The protein below binds the small molecule below.
Small molecule (SMILES): CC(=O)N[C@H]1[C@H](O[C@H]2[C@H](O)[C@@H](NC(C)=O)CO[C@@H]2CO[C@@H]2O[C@@H](C)[C@@H](O)[C@@H](O)[C@@H]2O)O[C@H](CO)[C@@H](O)[C@@H]1O

Sequence of chain 1.H:
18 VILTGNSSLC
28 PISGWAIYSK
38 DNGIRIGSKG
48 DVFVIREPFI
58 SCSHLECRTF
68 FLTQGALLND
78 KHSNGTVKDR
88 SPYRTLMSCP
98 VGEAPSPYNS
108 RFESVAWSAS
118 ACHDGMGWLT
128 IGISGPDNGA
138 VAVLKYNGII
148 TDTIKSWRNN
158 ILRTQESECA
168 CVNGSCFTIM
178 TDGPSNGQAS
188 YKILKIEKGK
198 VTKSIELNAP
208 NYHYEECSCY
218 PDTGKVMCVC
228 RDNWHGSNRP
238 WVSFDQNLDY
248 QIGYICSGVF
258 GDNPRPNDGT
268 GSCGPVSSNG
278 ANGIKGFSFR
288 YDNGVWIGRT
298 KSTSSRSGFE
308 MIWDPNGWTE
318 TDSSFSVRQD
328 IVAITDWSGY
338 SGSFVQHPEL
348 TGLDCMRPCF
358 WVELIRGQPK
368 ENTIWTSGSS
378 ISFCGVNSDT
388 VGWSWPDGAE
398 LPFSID

Binding-site contacts:
Ligand atom O7 contacts residue ASN170 of chain 1.H at 4.0 Å.
Ligand atom O3 contacts residue SER172 of chain 1.H at 4.0 Å.
Ligand atom C7 contacts residue GLN243 of chain 1.H at 3.6 Å.
Ligand atom O3 contacts residue GLU194 of chain 1.H at 3.0 Å (salt-bridge).
Ligand atom N2 contacts residue GLN243 of chain 1.H at 4.4 Å.
Ligand atom C2 contacts residue GLU194 of chain 1.H at 4.2 Å.
Ligand atom C1 contacts residue ASN170 of chain 1.H at 1.4 Å.
Ligand atom C1 contacts residue GLN243 of chain 1.H at 4.4 Å.
Ligand atom C7 contacts residue ASN170 of chain 1.H at 3.6 Å.
Ligand atom C4 contacts residue ASN170 of chain 1.H at 4.2 Å.
Ligand atom C8 contacts residue GLN243 of chain 1.H at 3.8 Å.
Ligand atom N2 contacts residue ASN170 of chain 1.H at 2.9 Å (h-bond).
Ligand atom O4 contacts residue LYS192 of chain 1.H at 4.4 Å.
Ligand atom O5 contacts residue ASN170 of chain 1.H at 2.4 Å (h-bond).
Ligand atom O3 contacts residue LYS192 of chain 1.H at 3.9 Å.
Ligand atom C2 contacts residue ASN170 of chain 1.H at 2.4 Å.
Ligand atom O7 contacts residue GLN243 of chain 1.H at 3.3 Å (h-bond).
Ligand atom C5 contacts residue ASN170 of chain 1.H at 3.7 Å.
Ligand atom C3 contacts residue ASN170 of chain 1.H at 3.8 Å.
Ligand atom C3 contacts residue GLU194 of chain 1.H at 3.4 Å.
Ligand atom O2 contacts residue GLU194 of chain 1.H at 4.3 Å.
Ligand atom C2 contacts residue GLN243 of chain 1.H at 4.4 Å.